Binding-site contacts:
Ligand atom C09 contacts residue VAL107 of chain 1.E at 3.6 Å (hydrophobic).
Ligand atom C09 contacts residue LEU197 of chain 1.E at 4.0 Å (hydrophobic).
Ligand atom O01 contacts residue SER206 of chain 1.E at 3.3 Å (h-bond).
Ligand atom O01 contacts residue SER205 of chain 1.E at 2.4 Å (h-bond).
Ligand atom CL2 contacts residue PHE296 of chain 1.E at 3.5 Å.
Ligand atom O04 contacts residue SER206 of chain 1.E at 4.0 Å.
Ligand atom N16 contacts residue ASP110 of chain 1.E at 2.5 Å (salt-bridge).
Ligand atom C10 contacts residue LEU197 of chain 1.E at 3.7 Å (hydrophobic).
Ligand atom C14 contacts residue LEU197 of chain 1.E at 3.9 Å (hydrophobic).
Ligand atom C05 contacts residue LEU197 of chain 1.E at 3.6 Å (hydrophobic).
Ligand atom O04 contacts residue ASN299 of chain 1.E at 3.0 Å (h-bond).
Ligand atom O04 contacts residue LEU197 of chain 1.E at 3.3 Å.
Ligand atom O12 contacts residue ASP194 of chain 1.E at 3.9 Å.
Ligand atom C07 contacts residue ASP110 of chain 1.E at 3.2 Å.
Ligand atom C10 contacts residue VAL107 of chain 1.E at 3.9 Å (hydrophobic).
Ligand atom O12 contacts residue LEU197 of chain 1.E at 3.9 Å.
Ligand atom C02 contacts residue SER205 of chain 1.E at 3.5 Å.
Ligand atom C19 contacts residue ILE111 of chain 1.E at 4.0 Å (hydrophobic).
Ligand atom CL2 contacts residue SER209 of chain 1.E at 2.8 Å.
Ligand atom N16 contacts residue PHE295 of chain 1.E at 3.8 Å.
Ligand atom C05 contacts residue ASN299 of chain 1.E at 3.3 Å.
Ligand atom C13 contacts residue LEU197 of chain 1.E at 3.6 Å (hydrophobic).
Ligand atom C17 contacts residue PHE295 of chain 1.E at 3.5 Å (hydrophobic).
Ligand atom C03 contacts residue LEU197 of chain 1.E at 3.8 Å (hydrophobic).
Ligand atom C14 contacts residue PHE320 of chain 1.E at 3.7 Å (hydrophobic).
Ligand atom C18 contacts residue SER114 of chain 1.E at 3.6 Å.
Ligand atom C17 contacts residue SER114 of chain 1.E at 3.5 Å.
Ligand atom C13 contacts residue PHE320 of chain 1.E at 3.4 Å (hydrophobic).
Ligand atom N16 contacts residue VAL324 of chain 1.E at 3.9 Å.
Ligand atom C17 contacts residue ASP110 of chain 1.E at 3.3 Å.
Ligand atom O01 contacts residue ASN299 of chain 1.E at 3.7 Å.
Ligand atom C11 contacts residue LEU197 of chain 1.E at 3.5 Å (hydrophobic).
Ligand atom C11 contacts residue SER195 of chain 1.E at 3.6 Å.
Ligand atom C15 contacts residue ASP110 of chain 1.E at 3.2 Å.
Ligand atom C15 contacts residue PHE295 of chain 1.E at 3.5 Å (hydrophobic).
Ligand atom C03 contacts residue ASN299 of chain 1.E at 3.4 Å.
Ligand atom O12 contacts residue SER195 of chain 1.E at 2.2 Å (h-bond).
Ligand atom C19 contacts residue PHE295 of chain 1.E at 4.0 Å (hydrophobic).
Ligand atom C18 contacts residue ASP110 of chain 1.E at 3.4 Å.
Ligand atom C02 contacts residue ASN299 of chain 1.E at 3.7 Å.

Sequence of chain 1.E:
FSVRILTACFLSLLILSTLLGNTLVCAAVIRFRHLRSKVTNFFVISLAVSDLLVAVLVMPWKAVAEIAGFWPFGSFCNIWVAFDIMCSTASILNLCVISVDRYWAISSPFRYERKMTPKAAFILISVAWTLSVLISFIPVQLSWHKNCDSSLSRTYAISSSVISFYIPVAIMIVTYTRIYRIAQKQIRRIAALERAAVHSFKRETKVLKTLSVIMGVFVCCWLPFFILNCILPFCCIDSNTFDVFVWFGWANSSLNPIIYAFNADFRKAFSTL

The small molecule below binds the protein below.
Small molecule (SMILES): Oc1ccc([C@H]2CNCCc3c2cc(O)c(O)c3Cl)cc1